This protein binds this small molecule.
Small molecule (SMILES): CC(=O)N[C@@H]1[C@@H](O)[C@H](O)[C@@H](CO)O[C@H]1O

Sequence of chain 1.B:
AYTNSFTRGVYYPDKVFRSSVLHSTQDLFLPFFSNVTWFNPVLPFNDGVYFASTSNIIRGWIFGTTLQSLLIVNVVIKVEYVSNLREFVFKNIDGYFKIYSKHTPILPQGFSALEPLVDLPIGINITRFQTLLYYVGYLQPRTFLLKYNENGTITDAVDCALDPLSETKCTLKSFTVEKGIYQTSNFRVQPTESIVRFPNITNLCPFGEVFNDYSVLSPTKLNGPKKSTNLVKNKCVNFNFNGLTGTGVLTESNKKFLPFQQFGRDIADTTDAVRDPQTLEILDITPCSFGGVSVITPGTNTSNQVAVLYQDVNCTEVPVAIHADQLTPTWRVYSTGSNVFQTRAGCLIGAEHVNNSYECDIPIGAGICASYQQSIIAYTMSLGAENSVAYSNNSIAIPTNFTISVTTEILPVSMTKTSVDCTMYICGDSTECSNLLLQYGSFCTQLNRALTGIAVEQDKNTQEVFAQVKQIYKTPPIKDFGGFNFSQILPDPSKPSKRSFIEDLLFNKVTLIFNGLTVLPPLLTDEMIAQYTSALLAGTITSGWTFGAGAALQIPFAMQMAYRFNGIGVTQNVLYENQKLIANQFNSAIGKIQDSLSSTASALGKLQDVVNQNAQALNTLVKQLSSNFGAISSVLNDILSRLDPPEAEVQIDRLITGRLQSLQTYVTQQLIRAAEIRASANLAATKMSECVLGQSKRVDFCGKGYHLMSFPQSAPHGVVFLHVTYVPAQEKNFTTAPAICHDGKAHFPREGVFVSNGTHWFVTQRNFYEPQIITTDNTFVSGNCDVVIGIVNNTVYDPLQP

Binding-site contacts:
Ligand atom N2 contacts residue ASN301 of chain 1.B at 2.8 Å (h-bond).
Ligand atom C2 contacts residue GLU300 of chain 1.B at 3.3 Å.
Ligand atom C2 contacts residue ASN301 of chain 1.B at 2.5 Å.
Ligand atom C1 contacts residue GLU300 of chain 1.B at 4.0 Å.
Ligand atom C8 contacts residue GLU300 of chain 1.B at 4.2 Å.
Ligand atom C5 contacts residue ASN301 of chain 1.B at 3.7 Å.
Ligand atom C4 contacts residue ASN301 of chain 1.B at 4.3 Å.
Ligand atom C3 contacts residue ASN301 of chain 1.B at 3.9 Å.
Ligand atom O5 contacts residue ASN301 of chain 1.B at 2.4 Å (h-bond).
Ligand atom O7 contacts residue GLU300 of chain 1.B at 2.9 Å (salt-bridge).
Ligand atom N2 contacts residue GLU300 of chain 1.B at 3.4 Å (salt-bridge).
Ligand atom C7 contacts residue GLU300 of chain 1.B at 3.2 Å.
Ligand atom C1 contacts residue ASN301 of chain 1.B at 1.4 Å.
Ligand atom C8 contacts residue ASN301 of chain 1.B at 3.9 Å.
Ligand atom C7 contacts residue ASN301 of chain 1.B at 3.7 Å.